Binding-site contacts:
Ligand atom C5 contacts residue ASN39 of chain 1.E at 3.7 Å.
Ligand atom C2 contacts residue ASN39 of chain 1.E at 2.5 Å.
Ligand atom N2 contacts residue ASN39 of chain 1.E at 3.0 Å (h-bond).
Ligand atom C1 contacts residue ASN39 of chain 1.E at 1.4 Å.
Ligand atom O5 contacts residue ASN39 of chain 1.E at 2.3 Å (h-bond).
Ligand atom C7 contacts residue ASN39 of chain 1.E at 3.5 Å.
Ligand atom O5 contacts residue THR41 of chain 1.E at 4.3 Å.
Ligand atom C4 contacts residue ASN39 of chain 1.E at 4.2 Å.
Ligand atom O7 contacts residue ASN39 of chain 1.E at 3.6 Å.
Ligand atom C3 contacts residue ASN39 of chain 1.E at 3.8 Å.

The small molecule below binds the protein below.
Small molecule (SMILES): CC(=O)N[C@@H]1[C@@H](O)[C@H](O)[C@@H](CO)O[C@H]1O

Sequence of chain 1.E:
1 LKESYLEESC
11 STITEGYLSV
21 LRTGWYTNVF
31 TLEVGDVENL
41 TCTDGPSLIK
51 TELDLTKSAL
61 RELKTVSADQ